Sequence of chain 1.O:
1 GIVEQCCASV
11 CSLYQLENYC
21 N

The small molecule below binds the protein below.
Small molecule (SMILES): Cc1cccc(O)c1

Sequence of chain 1.P:
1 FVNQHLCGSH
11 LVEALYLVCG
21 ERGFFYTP

Binding-site contacts:
Ligand atom C2 contacts residue VAL10 of chain 1.O at 4.5 Å (hydrophobic).
Ligand atom C5 contacts residue LEU11 of chain 1.P at 3.6 Å (hydrophobic).
Ligand atom C4 contacts residue ALA14 of chain 1.P at 4.4 Å (hydrophobic).
Ligand atom C3 contacts residue LEU11 of chain 1.P at 4.4 Å (hydrophobic).
Ligand atom C6 contacts residue LEU11 of chain 1.P at 3.5 Å (hydrophobic).
Ligand atom C4 contacts residue HIS10 of chain 1.P at 4.2 Å.
Ligand atom O1 contacts residue VAL10 of chain 1.O at 3.4 Å.
Ligand atom C5 contacts residue HIS10 of chain 1.P at 4.2 Å.
Ligand atom C1 contacts residue CYS6 of chain 1.O at 3.3 Å (hydrophobic).
Ligand atom C5 contacts residue CYS6 of chain 1.O at 4.4 Å (hydrophobic).
Ligand atom C1 contacts residue VAL10 of chain 1.O at 4.4 Å (hydrophobic).
Ligand atom C7 contacts residue ALA14 of chain 1.P at 3.6 Å (hydrophobic).
Ligand atom C2 contacts residue CYS11 of chain 1.O at 3.6 Å (hydrophobic).
Ligand atom C1 contacts residue LEU11 of chain 1.P at 3.9 Å (hydrophobic).
Ligand atom C5 contacts residue CYS7 of chain 1.P at 4.4 Å (hydrophobic).
Ligand atom C4 contacts residue LEU11 of chain 1.P at 4.1 Å (hydrophobic).
Ligand atom C6 contacts residue CYS7 of chain 1.P at 4.3 Å (hydrophobic).
Ligand atom C3 contacts residue ALA14 of chain 1.P at 4.3 Å (hydrophobic).
Ligand atom C6 contacts residue CYS6 of chain 1.O at 3.1 Å (hydrophobic).
Ligand atom C1 contacts residue CYS11 of chain 1.O at 3.8 Å (hydrophobic).
Ligand atom C7 contacts residue LEU16 of chain 1.O at 3.6 Å (hydrophobic).
Ligand atom O1 contacts residue SER9 of chain 1.O at 3.4 Å (h-bond).
Ligand atom C2 contacts residue LEU11 of chain 1.P at 4.4 Å (hydrophobic).
Ligand atom C2 contacts residue LEU16 of chain 1.O at 3.9 Å (hydrophobic).
Ligand atom O1 contacts residue CYS11 of chain 1.O at 2.7 Å (h-bond).
Ligand atom O1 contacts residue CYS6 of chain 1.O at 2.7 Å (h-bond).
Ligand atom C3 contacts residue LEU16 of chain 1.O at 3.9 Å (hydrophobic).